Binding-site contacts:
Ligand atom C6 contacts residue ALA181 of chain 1.A at 4.2 Å (hydrophobic).
Ligand atom O2 contacts residue ILE180 of chain 1.A at 4.5 Å.
Ligand atom O3 contacts residue ILE180 of chain 1.A at 3.6 Å.
Ligand atom OH contacts residue TRP157 of chain 1.A at 4.5 Å.
Ligand atom O3 contacts residue TRP157 of chain 1.A at 3.4 Å.
Ligand atom O3 contacts residue ALA132 of chain 1.A at 3.9 Å.
Ligand atom O3 contacts residue MET133 of chain 1.A at 4.2 Å.
Ligand atom O2 contacts residue TYR59 of chain 1.A at 3.9 Å.
Ligand atom O3 contacts residue HIS209 of chain 1.A at 4.2 Å.
Ligand atom C5 contacts residue ILE180 of chain 1.A at 3.0 Å (hydrophobic).
Ligand atom N1 contacts residue ILE180 of chain 1.A at 3.9 Å.
Ligand atom N1 contacts residue TRP157 of chain 1.A at 3.9 Å.
Ligand atom C4 contacts residue TRP157 of chain 1.A at 3.9 Å (hydrophobic).
Ligand atom C3 contacts residue TRP157 of chain 1.A at 4.2 Å (hydrophobic).
Ligand atom C4 contacts residue ILE180 of chain 1.A at 4.0 Å (hydrophobic).
Ligand atom O3 contacts residue ALA181 of chain 1.A at 4.2 Å.
Ligand atom C6 contacts residue TRP157 of chain 1.A at 3.4 Å (hydrophobic).
Ligand atom N1 contacts residue MET133 of chain 1.A at 4.1 Å.
Ligand atom C5 contacts residue TRP157 of chain 1.A at 3.5 Å (hydrophobic).
Ligand atom C1 contacts residue TRP157 of chain 1.A at 3.7 Å (hydrophobic).
Ligand atom C2 contacts residue MET133 of chain 1.A at 4.0 Å (hydrophobic).
Ligand atom C6 contacts residue ILE180 of chain 1.A at 3.2 Å (hydrophobic).
Ligand atom C2 contacts residue TRP157 of chain 1.A at 4.2 Å (hydrophobic).
Ligand atom C1 contacts residue ILE180 of chain 1.A at 4.0 Å (hydrophobic).
Ligand atom O2 contacts residue TRP157 of chain 1.A at 4.5 Å.
Ligand atom O2 contacts residue MET133 of chain 1.A at 3.4 Å.

A protein and the small-molecule ligand that binds it are described below.
Small molecule (SMILES): O=[N+]([O-])c1ccc(O)cc1

Sequence of chain 1.A:
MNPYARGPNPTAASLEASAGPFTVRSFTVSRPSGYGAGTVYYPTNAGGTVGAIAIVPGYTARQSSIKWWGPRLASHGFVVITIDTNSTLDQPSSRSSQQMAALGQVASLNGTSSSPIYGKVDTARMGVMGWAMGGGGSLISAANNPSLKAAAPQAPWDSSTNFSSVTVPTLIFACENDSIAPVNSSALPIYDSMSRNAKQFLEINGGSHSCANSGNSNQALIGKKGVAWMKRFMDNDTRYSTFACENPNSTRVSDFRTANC